A small-molecule ligand and the protein it binds are described below.
Small molecule (SMILES): CCCc1cscc1C[C@H](NC1=NC(C)(C)Cc2cc(Cl)ccc21)C(=O)O

Binding-site contacts:
Ligand atom C24 contacts residue THR238 of chain 1.A at 3.3 Å.
Ligand atom C1 contacts residue PHE114 of chain 1.A at 3.7 Å (hydrophobic).
Ligand atom C12 contacts residue LEU36 of chain 1.A at 3.6 Å (hydrophobic).
Ligand atom C7 contacts residue TYR77 of chain 1.A at 3.4 Å (hydrophobic).
Ligand atom C27 contacts residue THR238 of chain 1.A at 3.8 Å.
Ligand atom C18 contacts residue THR238 of chain 1.A at 3.9 Å.
Ligand atom C11 contacts residue ILE124 of chain 1.A at 3.8 Å (hydrophobic).
Ligand atom C2 contacts residue TYR77 of chain 1.A at 3.6 Å (hydrophobic).
Ligand atom S21 contacts residue TRP121 of chain 1.A at 3.9 Å.
Ligand atom C20 contacts residue ILE116 of chain 1.A at 3.7 Å (hydrophobic).
Ligand atom C8 contacts residue GLY236 of chain 1.A at 3.8 Å.
Ligand atom C27 contacts residue GLY19 of chain 1.A at 3.5 Å.
Ligand atom C26 contacts residue GLY19 of chain 1.A at 3.4 Å.
Ligand atom CL1 contacts residue PHE114 of chain 1.A at 3.8 Å.
Ligand atom C27 contacts residue SER235 of chain 1.A at 3.5 Å.
Ligand atom C27 contacts residue GLY236 of chain 1.A at 3.9 Å.
Ligand atom N9 contacts residue GLY236 of chain 1.A at 3.0 Å (h-bond).
Ligand atom CL1 contacts residue GLY80 of chain 1.A at 3.6 Å.
Ligand atom C22 contacts residue GLN18 of chain 1.A at 3.2 Å.
Ligand atom CL1 contacts residue LYS81 of chain 1.A at 3.6 Å.
Ligand atom C4 contacts residue GLN79 of chain 1.A at 3.6 Å.
Ligand atom CL1 contacts residue TYR77 of chain 1.A at 3.7 Å.
Ligand atom O16 contacts residue THR238 of chain 1.A at 2.8 Å (h-bond).
Ligand atom C15 contacts residue THR238 of chain 1.A at 3.9 Å.
Ligand atom S21 contacts residue ILE116 of chain 1.A at 3.3 Å.
Ligand atom O17 contacts residue GLN79 of chain 1.A at 3.6 Å.
Ligand atom C11 contacts residue GLY236 of chain 1.A at 3.4 Å.
Ligand atom C10 contacts residue GLY236 of chain 1.A at 3.9 Å.
Ligand atom C6 contacts residue GLN79 of chain 1.A at 3.9 Å.
Ligand atom C5 contacts residue LYS113 of chain 1.A at 3.6 Å.
Ligand atom C11 contacts residue LEU36 of chain 1.A at 3.6 Å (hydrophobic).
Ligand atom C27 contacts residue SER16 of chain 1.A at 3.2 Å.
Ligand atom C14 contacts residue GLY236 of chain 1.A at 3.5 Å.
Ligand atom C6 contacts residue TYR77 of chain 1.A at 3.8 Å (hydrophobic).
Ligand atom C26 contacts residue GLY236 of chain 1.A at 3.5 Å.
Ligand atom CL1 contacts residue LYS113 of chain 1.A at 3.8 Å.
Ligand atom C5 contacts residue GLN79 of chain 1.A at 3.2 Å.
Ligand atom C11 contacts residue ASP38 of chain 1.A at 3.6 Å.
Ligand atom C1 contacts residue TYR77 of chain 1.A at 3.3 Å (hydrophobic).
Ligand atom O16 contacts residue THR237 of chain 1.A at 3.4 Å.

Sequence of chain 1.A:
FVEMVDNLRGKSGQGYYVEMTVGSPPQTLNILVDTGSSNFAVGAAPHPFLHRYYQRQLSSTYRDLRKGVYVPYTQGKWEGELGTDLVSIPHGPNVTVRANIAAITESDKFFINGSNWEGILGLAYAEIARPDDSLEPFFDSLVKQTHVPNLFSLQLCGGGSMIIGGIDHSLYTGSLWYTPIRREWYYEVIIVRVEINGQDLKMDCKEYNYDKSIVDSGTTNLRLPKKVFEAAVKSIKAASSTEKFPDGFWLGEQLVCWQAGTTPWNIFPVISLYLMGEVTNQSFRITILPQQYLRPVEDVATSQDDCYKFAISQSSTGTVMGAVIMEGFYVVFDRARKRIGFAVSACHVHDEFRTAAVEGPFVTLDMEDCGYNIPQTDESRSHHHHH